Sequence of chain 1.A:
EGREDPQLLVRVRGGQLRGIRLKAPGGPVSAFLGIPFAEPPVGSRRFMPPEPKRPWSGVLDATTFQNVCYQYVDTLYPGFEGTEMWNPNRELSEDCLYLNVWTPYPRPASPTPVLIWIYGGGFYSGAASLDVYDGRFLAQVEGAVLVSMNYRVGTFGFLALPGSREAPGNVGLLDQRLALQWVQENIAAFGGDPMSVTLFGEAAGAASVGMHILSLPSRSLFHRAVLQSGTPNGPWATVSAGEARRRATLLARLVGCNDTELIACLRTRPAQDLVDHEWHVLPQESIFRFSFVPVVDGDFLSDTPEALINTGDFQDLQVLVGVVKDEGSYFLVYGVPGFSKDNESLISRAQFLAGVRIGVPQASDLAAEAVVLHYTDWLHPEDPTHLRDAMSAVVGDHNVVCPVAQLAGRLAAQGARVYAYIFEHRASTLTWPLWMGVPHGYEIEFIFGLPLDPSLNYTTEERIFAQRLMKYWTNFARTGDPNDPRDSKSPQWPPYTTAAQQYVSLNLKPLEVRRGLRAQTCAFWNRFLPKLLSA

Binding-site contacts:
Ligand atom O7 contacts residue ASN350 of chain 1.A at 3.6 Å.
Ligand atom O5 contacts residue SER347 of chain 1.A at 3.2 Å.
Ligand atom O5 contacts residue ASN350 of chain 1.A at 4.2 Å.
Ligand atom C7 contacts residue ASN350 of chain 1.A at 3.7 Å.
Ligand atom C1 contacts residue SER347 of chain 1.A at 4.3 Å.
Ligand atom C1 contacts residue GLY345 of chain 1.A at 4.3 Å.
Ligand atom C5 contacts residue ASN350 of chain 1.A at 3.6 Å.
Ligand atom C6 contacts residue ASN350 of chain 1.A at 3.5 Å.
Ligand atom O5 contacts residue ASN350 of chain 1.A at 2.3 Å (h-bond).
Ligand atom C1 contacts residue SER347 of chain 1.A at 3.7 Å.
Ligand atom O5 contacts residue SER347 of chain 1.A at 3.8 Å.
Ligand atom C6 contacts residue PHE346 of chain 1.A at 4.2 Å (hydrophobic).
Ligand atom C5 contacts residue PHE346 of chain 1.A at 4.3 Å (hydrophobic).
Ligand atom C2 contacts residue ASN350 of chain 1.A at 2.4 Å.
Ligand atom C5 contacts residue GLY345 of chain 1.A at 4.4 Å.
Ligand atom C1 contacts residue ASN350 of chain 1.A at 1.5 Å.
Ligand atom C4 contacts residue ASN350 of chain 1.A at 4.2 Å.
Ligand atom O4 contacts residue GLY345 of chain 1.A at 3.9 Å.
Ligand atom C3 contacts residue GLY345 of chain 1.A at 4.2 Å.
Ligand atom C5 contacts residue ASN350 of chain 1.A at 3.9 Å.
Ligand atom N2 contacts residue ASN350 of chain 1.A at 2.9 Å (h-bond).
Ligand atom C3 contacts residue ASN350 of chain 1.A at 3.8 Å.
Ligand atom C5 contacts residue SER347 of chain 1.A at 3.7 Å.
Ligand atom C6 contacts residue SER347 of chain 1.A at 3.9 Å.

A small-molecule ligand and the protein it binds are described below.
Small molecule (SMILES): CC(=O)N[C@H]1CO[C@H](CO[C@@H]2O[C@@H](C)[C@@H](O)[C@@H](O)[C@@H]2O)[C@@H](O)[C@@H]1O